Binding-site contacts:
Ligand atom N6 contacts residue THR228 of chain 1.A at 2.9 Å (h-bond).
Ligand atom O2P contacts residue ARG258 of chain 1.A at 3.4 Å.
Ligand atom O2' contacts residue ARG258 of chain 1.A at 3.2 Å (salt-bridge).
Ligand atom N7 contacts residue MET257 of chain 1.A at 3.4 Å.
Ligand atom O2P contacts residue GLY260 of chain 1.A at 2.8 Å (h-bond).
Ligand atom O3' contacts residue ARG131 of chain 1.A at 3.1 Å (salt-bridge).
Ligand atom O1P contacts residue SER139 of chain 1.A at 2.5 Å (h-bond).
Ligand atom O3P contacts residue ARG258 of chain 1.A at 3.2 Å (salt-bridge).
Ligand atom O5P contacts residue ALA50 of chain 1.A at 3.5 Å (h-bond).
Ligand atom N3 contacts residue TYR194 of chain 1.A at 2.8 Å (h-bond).
Ligand atom O4P contacts residue THR52 of chain 1.A at 3.4 Å (h-bond).
Ligand atom O5P contacts residue LYS49 of chain 1.A at 3.1 Å (salt-bridge).
Ligand atom O3' contacts residue SER139 of chain 1.A at 3.4 Å (h-bond).
Ligand atom N6 contacts residue TRP54 of chain 1.A at 3.2 Å.
Ligand atom O5' contacts residue LYS49 of chain 1.A at 3.4 Å.
Ligand atom O3P contacts residue ARG131 of chain 1.A at 2.9 Å (salt-bridge).
Ligand atom O1P contacts residue ARG258 of chain 1.A at 2.9 Å (salt-bridge).
Ligand atom P1 contacts residue SER139 of chain 1.A at 3.4 Å.
Ligand atom O2P contacts residue LYS259 of chain 1.A at 2.8 Å (salt-bridge).
Ligand atom C2 contacts residue GLY260 of chain 1.A at 3.6 Å.
Ligand atom N6 contacts residue SER229 of chain 1.A at 3.6 Å.
Ligand atom O4P contacts residue THR53 of chain 1.A at 2.8 Å (h-bond).
Ligand atom O2' contacts residue PHE230 of chain 1.A at 3.5 Å.
Ligand atom O5' contacts residue GLY51 of chain 1.A at 3.7 Å.
Ligand atom N3 contacts residue GLY260 of chain 1.A at 3.5 Å.
Ligand atom N1 contacts residue TRP54 of chain 1.A at 3.3 Å.
Ligand atom C5' contacts residue LYS49 of chain 1.A at 3.7 Å.
Ligand atom C2 contacts residue TYR194 of chain 1.A at 3.4 Å (hydrophobic).
Ligand atom P1 contacts residue ARG258 of chain 1.A at 3.7 Å.
Ligand atom C3' contacts residue SER139 of chain 1.A at 3.6 Å.
Ligand atom N6 contacts residue MET233 of chain 1.A at 3.3 Å (h-bond).
Ligand atom C2 contacts residue TRP54 of chain 1.A at 3.5 Å (hydrophobic).
Ligand atom O5P contacts residue THR52 of chain 1.A at 2.8 Å (h-bond).
Ligand atom P2 contacts residue THR52 of chain 1.A at 3.6 Å.
Ligand atom O2' contacts residue GLY260 of chain 1.A at 3.6 Å (h-bond).
Ligand atom O6P contacts residue LYS49 of chain 1.A at 2.7 Å (salt-bridge).
Ligand atom O5P contacts residue GLY51 of chain 1.A at 3.3 Å (h-bond).
Ligand atom N6 contacts residue PHE230 of chain 1.A at 3.4 Å (h-bond).
Ligand atom C6 contacts residue TRP54 of chain 1.A at 3.5 Å (hydrophobic).
Ligand atom P2 contacts residue LYS49 of chain 1.A at 3.7 Å.

This protein binds this small molecule.
Small molecule (SMILES): Nc1ncnc2c1ncn2[C@@H]1O[C@H](COP(=O)(O)O)[C@@H](OP(=O)(O)O)[C@H]1O

Sequence of chain 1.A:
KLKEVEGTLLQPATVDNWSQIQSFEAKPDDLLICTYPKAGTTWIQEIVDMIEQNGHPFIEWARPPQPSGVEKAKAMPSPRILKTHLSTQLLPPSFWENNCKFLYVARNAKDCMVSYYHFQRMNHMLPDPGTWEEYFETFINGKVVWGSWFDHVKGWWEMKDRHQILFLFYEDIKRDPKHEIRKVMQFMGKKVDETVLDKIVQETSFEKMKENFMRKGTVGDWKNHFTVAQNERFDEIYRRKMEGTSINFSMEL